Binding-site contacts:
Ligand atom C contacts residue ASP258 of chain 46.A at 3.6 Å.
Ligand atom N contacts residue ASP258 of chain 46.A at 2.8 Å (salt-bridge).
Ligand atom N contacts residue ARG49 of chain 46.A at 3.6 Å.
Ligand atom O contacts residue ARG43 of chain 46.A at 3.0 Å (salt-bridge).
Ligand atom CB contacts residue ARG50 of chain 46.A at 3.7 Å.
Ligand atom C contacts residue ILE39 of chain 46.A at 3.6 Å (hydrophobic).
Ligand atom C contacts residue ASP258 of chain 46.A at 3.7 Å.
Ligand atom CD contacts residue LEU52 of chain 46.A at 3.5 Å (hydrophobic).
Ligand atom CB contacts residue ASP258 of chain 46.A at 3.7 Å.
Ligand atom CG2 contacts residue MET259 of chain 46.A at 3.7 Å (hydrophobic).
Ligand atom OG1 contacts residue ILE39 of chain 46.A at 3.5 Å.
Ligand atom N contacts residue ILE39 of chain 46.A at 3.7 Å.
Ligand atom CA contacts residue ASP258 of chain 46.A at 3.7 Å.
Ligand atom NH1 contacts residue ASP228 of chain 46.A at 2.7 Å (salt-bridge).
Ligand atom CB contacts residue ARG49 of chain 46.A at 3.5 Å.
Ligand atom CB contacts residue MET259 of chain 46.A at 3.8 Å (hydrophobic).
Ligand atom N contacts residue ARG49 of chain 46.A at 3.6 Å.
Ligand atom CD2 contacts residue ASP258 of chain 46.A at 3.5 Å.
Ligand atom CB contacts residue ILE39 of chain 46.A at 3.6 Å (hydrophobic).
Ligand atom CA contacts residue ASP258 of chain 46.A at 3.7 Å.
Ligand atom N contacts residue ASP258 of chain 46.A at 2.9 Å (salt-bridge).
Ligand atom O contacts residue ARG43 of chain 46.A at 3.1 Å (salt-bridge).
Ligand atom CD2 contacts residue ARG43 of chain 46.A at 3.7 Å.
Ligand atom CA contacts residue ARG49 of chain 46.A at 3.5 Å.
Ligand atom CA contacts residue ASP258 of chain 46.A at 3.5 Å.
Ligand atom NH2 contacts residue ARG50 of chain 46.A at 3.3 Å (salt-bridge).
Ligand atom CG2 contacts residue ALA42 of chain 46.A at 3.7 Å (hydrophobic).
Ligand atom OG1 contacts residue MET259 of chain 46.A at 2.8 Å (h-bond).
Ligand atom N contacts residue ASP258 of chain 46.A at 3.0 Å (salt-bridge).
Ligand atom CB contacts residue ASP258 of chain 46.A at 3.5 Å.
Ligand atom N contacts residue ARG49 of chain 46.A at 3.0 Å (salt-bridge).
Ligand atom C contacts residue ARG49 of chain 46.A at 3.4 Å.
Ligand atom O contacts residue ILE39 of chain 46.A at 3.6 Å.
Ligand atom CD contacts residue ARG50 of chain 46.A at 3.6 Å.
Ligand atom NE contacts residue ASP53 of chain 46.A at 3.7 Å.
Ligand atom OG1 contacts residue ASP258 of chain 46.A at 3.3 Å.
Ligand atom O contacts residue ARG49 of chain 46.A at 3.1 Å (salt-bridge).
Ligand atom NH1 contacts residue THR246 of chain 46.A at 3.0 Å (h-bond).
Ligand atom CA contacts residue ARG50 of chain 46.A at 3.5 Å.
Ligand atom O contacts residue ARG50 of chain 46.A at 3.6 Å.

Sequence of chain 46.A:
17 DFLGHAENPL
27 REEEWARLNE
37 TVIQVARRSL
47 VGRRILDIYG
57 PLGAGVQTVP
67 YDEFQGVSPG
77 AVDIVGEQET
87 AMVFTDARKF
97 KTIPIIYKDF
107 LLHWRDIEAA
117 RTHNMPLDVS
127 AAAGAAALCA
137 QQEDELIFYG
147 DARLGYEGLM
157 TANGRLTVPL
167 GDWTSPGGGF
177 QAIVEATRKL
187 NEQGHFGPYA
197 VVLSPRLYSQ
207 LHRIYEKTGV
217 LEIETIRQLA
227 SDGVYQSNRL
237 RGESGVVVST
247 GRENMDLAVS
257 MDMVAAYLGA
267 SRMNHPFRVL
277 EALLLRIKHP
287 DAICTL

The protein below binds the small molecule below.
Small molecule (SMILES): CC(C)C[C@H](NC(=O)CN)C(=O)N[C@H](C(=O)N[C@H](C(=O)NCC(=O)N[C@@H](CO)C(=O)N[C@@H](CC(C)C)C(=O)N[C@@H](CCCN=C(N)N)C(=O)NCC=O)C(C)C)[C@@H](C)O